Sequence of chain 1.I:
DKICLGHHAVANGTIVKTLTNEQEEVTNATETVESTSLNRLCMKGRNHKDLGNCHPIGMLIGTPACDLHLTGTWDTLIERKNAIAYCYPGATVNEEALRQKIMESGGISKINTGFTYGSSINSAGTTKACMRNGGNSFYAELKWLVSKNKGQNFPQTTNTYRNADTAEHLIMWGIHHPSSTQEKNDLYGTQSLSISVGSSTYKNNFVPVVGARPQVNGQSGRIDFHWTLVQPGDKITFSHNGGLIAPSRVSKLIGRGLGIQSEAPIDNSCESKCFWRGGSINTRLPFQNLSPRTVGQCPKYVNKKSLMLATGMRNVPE

A small-molecule ligand and the protein it binds are described below.
Small molecule (SMILES): CC(=O)N[C@@H]1[C@@H](O)[C@H](O)[C@@H](CO)O[C@H]1O

Sequence of chain 1.B:
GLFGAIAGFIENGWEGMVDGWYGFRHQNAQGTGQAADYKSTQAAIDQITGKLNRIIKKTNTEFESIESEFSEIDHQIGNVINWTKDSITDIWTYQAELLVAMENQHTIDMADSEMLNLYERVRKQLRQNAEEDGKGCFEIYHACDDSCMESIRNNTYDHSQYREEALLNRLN

Binding-site contacts:
Ligand atom C4 contacts residue ASN82 of chain 1.B at 4.3 Å.
Ligand atom C8 contacts residue GLY78 of chain 1.B at 4.4 Å.
Ligand atom O7 contacts residue GLU106 of chain 1.I at 3.1 Å (salt-bridge).
Ligand atom O3 contacts residue GLU106 of chain 1.I at 4.3 Å.
Ligand atom O5 contacts residue ASN82 of chain 1.B at 2.3 Å (h-bond).
Ligand atom C5 contacts residue ASN82 of chain 1.B at 3.7 Å.
Ligand atom C7 contacts residue ASN82 of chain 1.B at 3.8 Å.
Ligand atom C8 contacts residue HIS75 of chain 1.B at 4.1 Å.
Ligand atom N2 contacts residue ASN82 of chain 1.B at 3.0 Å (h-bond).
Ligand atom C2 contacts residue ASN82 of chain 1.B at 2.5 Å.
Ligand atom O7 contacts residue ASN79 of chain 1.B at 3.9 Å.
Ligand atom O7 contacts residue HIS75 of chain 1.B at 4.3 Å.
Ligand atom C7 contacts residue GLU106 of chain 1.I at 4.3 Å.
Ligand atom C8 contacts residue ASN79 of chain 1.B at 4.5 Å.
Ligand atom C1 contacts residue ASN82 of chain 1.B at 1.4 Å.
Ligand atom C3 contacts residue ASN82 of chain 1.B at 3.8 Å.
Ligand atom O7 contacts residue ASN82 of chain 1.B at 4.1 Å.